This small molecule binds to this protein.
Small molecule (SMILES): Clc1ccccc1Oc1ccc(Nc2ncnc3[nH]ccc23)cc1

Sequence of chain 1.A:
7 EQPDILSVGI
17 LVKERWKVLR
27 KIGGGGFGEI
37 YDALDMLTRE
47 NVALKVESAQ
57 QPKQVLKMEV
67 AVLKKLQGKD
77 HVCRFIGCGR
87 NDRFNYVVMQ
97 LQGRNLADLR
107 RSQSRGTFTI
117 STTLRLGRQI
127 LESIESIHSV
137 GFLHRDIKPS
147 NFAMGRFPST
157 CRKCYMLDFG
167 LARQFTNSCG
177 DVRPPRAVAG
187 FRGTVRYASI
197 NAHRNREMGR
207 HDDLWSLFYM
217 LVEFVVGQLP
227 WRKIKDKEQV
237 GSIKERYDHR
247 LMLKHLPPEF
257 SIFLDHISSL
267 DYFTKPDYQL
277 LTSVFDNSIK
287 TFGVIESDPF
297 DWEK

Binding-site contacts:
Ligand atom C17 contacts residue SER146 of chain 1.A at 4.0 Å.
Ligand atom C12 contacts residue ALA49 of chain 1.A at 4.0 Å (hydrophobic).
Ligand atom C12 contacts residue GLN98 of chain 1.A at 3.8 Å.
Ligand atom C13 contacts residue MET95 of chain 1.A at 3.7 Å (hydrophobic).
Ligand atom N2 contacts residue GLN98 of chain 1.A at 2.8 Å (h-bond).
Ligand atom C17 contacts residue ASN101 of chain 1.A at 3.4 Å.
Ligand atom C4 contacts residue ASN101 of chain 1.A at 3.7 Å.
Ligand atom C3 contacts residue ASP104 of chain 1.A at 3.4 Å.
Ligand atom C3 contacts residue ASN101 of chain 1.A at 3.5 Å.
Ligand atom N3 contacts residue ALA49 of chain 1.A at 3.7 Å.
Ligand atom C13 contacts residue LEU163 of chain 1.A at 3.8 Å (hydrophobic).
Ligand atom C13 contacts residue CYS79 of chain 1.A at 3.7 Å (hydrophobic).
Ligand atom C1 contacts residue SER146 of chain 1.A at 3.8 Å.
Ligand atom C10 contacts residue LEU163 of chain 1.A at 4.0 Å (hydrophobic).
Ligand atom C4 contacts residue ASP104 of chain 1.A at 3.6 Å.
Ligand atom C16 contacts residue SER146 of chain 1.A at 3.8 Å.
Ligand atom C7 contacts residue ILE28 of chain 1.A at 3.4 Å (hydrophobic).
Ligand atom N contacts residue ILE36 of chain 1.A at 3.4 Å.
Ligand atom C16 contacts residue LEU163 of chain 1.A at 4.0 Å (hydrophobic).
Ligand atom C14 contacts residue LEU163 of chain 1.A at 3.5 Å (hydrophobic).
Ligand atom C14 contacts residue LYS51 of chain 1.A at 3.8 Å.
Ligand atom C8 contacts residue ILE36 of chain 1.A at 3.9 Å (hydrophobic).
Ligand atom C10 contacts residue ILE36 of chain 1.A at 3.5 Å (hydrophobic).
Ligand atom N3 contacts residue CYS79 of chain 1.A at 3.7 Å.
Ligand atom C12 contacts residue GLN96 of chain 1.A at 3.9 Å.
Ligand atom C14 contacts residue ILE36 of chain 1.A at 3.6 Å (hydrophobic).
Ligand atom C3 contacts residue ALA103 of chain 1.A at 3.9 Å (hydrophobic).
Ligand atom C16 contacts residue ASN101 of chain 1.A at 3.6 Å.
Ligand atom C15 contacts residue ILE36 of chain 1.A at 3.4 Å (hydrophobic).
Ligand atom C13 contacts residue GLN96 of chain 1.A at 3.8 Å.
Ligand atom N3 contacts residue GLN96 of chain 1.A at 2.9 Å (h-bond).
Ligand atom C2 contacts residue ALA103 of chain 1.A at 4.0 Å (hydrophobic).
Ligand atom C15 contacts residue LEU163 of chain 1.A at 3.9 Å (hydrophobic).
Ligand atom C2 contacts residue SER146 of chain 1.A at 3.6 Å.
Ligand atom C3 contacts residue SER146 of chain 1.A at 4.1 Å.
Ligand atom C11 contacts residue GLN98 of chain 1.A at 3.6 Å.
Ligand atom N2 contacts residue LEU97 of chain 1.A at 3.7 Å.
Ligand atom N3 contacts residue GLN98 of chain 1.A at 4.0 Å.
Ligand atom N contacts residue LEU163 of chain 1.A at 3.9 Å.
Ligand atom C11 contacts residue LEU97 of chain 1.A at 4.0 Å (hydrophobic).